The small molecule below binds the protein below.
Small molecule (SMILES): Cc1nnc(-c2ccccc2Nc2ncnc3[nH]ccc23)[nH]1

Sequence of chain 1.A:
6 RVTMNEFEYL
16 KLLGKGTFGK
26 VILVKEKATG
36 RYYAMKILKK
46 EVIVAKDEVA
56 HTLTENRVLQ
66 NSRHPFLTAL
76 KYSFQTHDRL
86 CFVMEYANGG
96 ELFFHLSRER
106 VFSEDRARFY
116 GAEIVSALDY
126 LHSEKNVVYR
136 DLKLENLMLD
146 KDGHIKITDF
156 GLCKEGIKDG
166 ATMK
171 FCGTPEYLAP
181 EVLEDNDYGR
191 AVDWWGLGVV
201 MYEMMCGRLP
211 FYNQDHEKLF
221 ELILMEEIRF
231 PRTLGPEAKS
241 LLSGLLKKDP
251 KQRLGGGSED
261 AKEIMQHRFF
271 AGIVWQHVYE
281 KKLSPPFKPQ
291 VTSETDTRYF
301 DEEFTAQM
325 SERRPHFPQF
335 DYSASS

Binding-site contacts:
Ligand atom N9 contacts residue ALA92 of chain 1.A at 3.9 Å.
Ligand atom N17 contacts residue THR153 of chain 1.A at 3.7 Å.
Ligand atom C8 contacts residue ALA92 of chain 1.A at 3.5 Å (hydrophobic).
Ligand atom C14 contacts residue MET143 of chain 1.A at 3.9 Å (hydrophobic).
Ligand atom N18 contacts residue PHE23 of chain 1.A at 3.7 Å.
Ligand atom N10 contacts residue ALA39 of chain 1.A at 3.7 Å.
Ligand atom C22 contacts residue ASN141 of chain 1.A at 3.8 Å.
Ligand atom C16 contacts residue GLU96 of chain 1.A at 3.9 Å.
Ligand atom N9 contacts residue ALA39 of chain 1.A at 3.5 Å.
Ligand atom C7 contacts residue MET143 of chain 1.A at 3.8 Å (hydrophobic).
Ligand atom C11 contacts residue GLU90 of chain 1.A at 3.6 Å.
Ligand atom C11 contacts residue THR73 of chain 1.A at 3.5 Å.
Ligand atom C16 contacts residue LEU18 of chain 1.A at 3.3 Å (hydrophobic).
Ligand atom N20 contacts residue THR153 of chain 1.A at 3.4 Å.
Ligand atom C16 contacts residue PHE300 of chain 1.A at 3.9 Å (hydrophobic).
Ligand atom C13 contacts residue PHE300 of chain 1.A at 3.7 Å (hydrophobic).
Ligand atom C21 contacts residue PHE23 of chain 1.A at 3.8 Å (hydrophobic).
Ligand atom C6 contacts residue THR153 of chain 1.A at 3.7 Å.
Ligand atom C15 contacts residue PHE23 of chain 1.A at 3.9 Å (hydrophobic).
Ligand atom N10 contacts residue ALA92 of chain 1.A at 2.9 Å (h-bond).
Ligand atom N4 contacts residue PHE300 of chain 1.A at 3.5 Å.
Ligand atom C19 contacts residue GLU96 of chain 1.A at 3.4 Å.
Ligand atom C11 contacts residue MET89 of chain 1.A at 3.8 Å (hydrophobic).
Ligand atom N9 contacts residue THR73 of chain 1.A at 3.8 Å.
Ligand atom C8 contacts residue PHE300 of chain 1.A at 3.6 Å (hydrophobic).
Ligand atom C22 contacts residue PHE23 of chain 1.A at 3.6 Å (hydrophobic).
Ligand atom C12 contacts residue MET143 of chain 1.A at 3.8 Å (hydrophobic).
Ligand atom C5 contacts residue ALA39 of chain 1.A at 3.4 Å (hydrophobic).
Ligand atom N10 contacts residue TYR91 of chain 1.A at 3.7 Å.
Ligand atom C8 contacts residue TYR91 of chain 1.A at 3.9 Å (hydrophobic).
Ligand atom C5 contacts residue ALA92 of chain 1.A at 3.6 Å (hydrophobic).
Ligand atom C21 contacts residue THR153 of chain 1.A at 3.7 Å.
Ligand atom C22 contacts residue ASP154 of chain 1.A at 2.6 Å.
Ligand atom C5 contacts residue GLU90 of chain 1.A at 3.8 Å.
Ligand atom N9 contacts residue GLU90 of chain 1.A at 2.8 Å (salt-bridge).
Ligand atom C19 contacts residue LEU18 of chain 1.A at 3.8 Å (hydrophobic).
Ligand atom C11 contacts residue THR153 of chain 1.A at 3.9 Å.
Ligand atom N3 contacts residue VAL26 of chain 1.A at 3.7 Å.
Ligand atom N17 contacts residue VAL26 of chain 1.A at 3.5 Å.
Ligand atom C2 contacts residue ALA39 of chain 1.A at 3.8 Å (hydrophobic).